Binding-site contacts:
Ligand atom C4 contacts residue PHE388 of chain 3.A at 4.2 Å (hydrophobic).
Ligand atom O6 contacts residue PHE388 of chain 3.A at 3.0 Å (h-bond).
Ligand atom O1 contacts residue GLY62 of chain 3.A at 4.1 Å.
Ligand atom O5 contacts residue SER65 of chain 3.A at 3.2 Å (h-bond).
Ligand atom C5 contacts residue SER65 of chain 3.A at 4.2 Å.
Ligand atom C6 contacts residue ARG61 of chain 3.A at 3.9 Å.
Ligand atom O4 contacts residue PHE388 of chain 3.A at 4.0 Å.
Ligand atom O2 contacts residue GLY62 of chain 3.A at 4.5 Å.
Ligand atom O5 contacts residue GLY62 of chain 3.A at 4.3 Å.
Ligand atom C1 contacts residue SER65 of chain 3.A at 3.0 Å.
Ligand atom O2 contacts residue NAG1 of chain 3.D at 4.0 Å.
Ligand atom C6 contacts residue PHE388 of chain 3.A at 3.8 Å (hydrophobic).
Ligand atom O4 contacts residue ARG61 of chain 3.A at 3.3 Å (salt-bridge).
Ligand atom C5 contacts residue ARG61 of chain 3.A at 3.9 Å.
Ligand atom O6 contacts residue ARG61 of chain 3.A at 4.4 Å.
Ligand atom C1 contacts residue TRP359 of chain 3.A at 4.4 Å (hydrophobic).
Ligand atom O5 contacts residue ILE60 of chain 3.A at 3.8 Å.
Ligand atom C6 contacts residue ILE60 of chain 3.A at 3.8 Å (hydrophobic).
Ligand atom O1 contacts residue SER65 of chain 3.A at 2.7 Å (h-bond).
Ligand atom C5 contacts residue TRP359 of chain 3.A at 4.2 Å (hydrophobic).
Ligand atom O1 contacts residue ASN66 of chain 3.A at 3.5 Å (h-bond).
Ligand atom O2 contacts residue LYS63 of chain 3.A at 3.8 Å.
Ligand atom O1 contacts residue TRP359 of chain 3.A at 4.2 Å.
Ligand atom C5 contacts residue ILE60 of chain 3.A at 3.8 Å (hydrophobic).
Ligand atom O5 contacts residue TRP359 of chain 3.A at 3.5 Å.
Ligand atom C4 contacts residue ARG61 of chain 3.A at 4.4 Å.
Ligand atom O6 contacts residue TRP359 of chain 3.A at 2.9 Å (h-bond).
Ligand atom C1 contacts residue GLY62 of chain 3.A at 3.6 Å.
Ligand atom C1 contacts residue ILE60 of chain 3.A at 4.4 Å (hydrophobic).
Ligand atom O6 contacts residue VAL357 of chain 3.A at 4.0 Å.
Ligand atom O1 contacts residue TRP358 of chain 3.A at 3.9 Å.
Ligand atom C3 contacts residue ARG61 of chain 3.A at 4.5 Å.
Ligand atom O1 contacts residue LYS63 of chain 3.A at 4.2 Å.
Ligand atom C6 contacts residue TRP359 of chain 3.A at 3.3 Å (hydrophobic).

Sequence of chain 3.A:
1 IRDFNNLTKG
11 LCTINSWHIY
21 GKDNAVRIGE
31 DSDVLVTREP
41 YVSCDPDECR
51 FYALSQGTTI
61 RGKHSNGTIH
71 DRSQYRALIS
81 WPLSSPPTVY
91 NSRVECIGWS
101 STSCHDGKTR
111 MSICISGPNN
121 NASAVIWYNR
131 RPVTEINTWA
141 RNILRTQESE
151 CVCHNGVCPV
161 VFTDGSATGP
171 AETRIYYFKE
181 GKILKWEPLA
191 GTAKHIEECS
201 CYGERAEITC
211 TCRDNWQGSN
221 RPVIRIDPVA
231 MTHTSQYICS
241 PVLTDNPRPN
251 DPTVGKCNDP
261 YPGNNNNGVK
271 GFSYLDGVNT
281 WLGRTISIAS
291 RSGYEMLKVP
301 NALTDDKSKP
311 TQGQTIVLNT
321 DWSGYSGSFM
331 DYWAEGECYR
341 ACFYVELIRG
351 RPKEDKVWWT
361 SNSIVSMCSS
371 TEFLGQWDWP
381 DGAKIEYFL

The protein below binds the small molecule below.
Small molecule (SMILES): OC[C@H]1O[C@@H](O)[C@H](O)[C@@H](O)[C@@H]1O